Binding-site contacts:
Ligand atom CE1 contacts residue ASP387 of chain 1.A at 3.1 Å.
Ligand atom CN contacts residue ASP24 of chain 1.A at 3.5 Å.
Ligand atom O contacts residue ARG174 of chain 1.A at 2.3 Å (salt-bridge).
Ligand atom CG1 contacts residue ALA188 of chain 1.A at 3.6 Å (hydrophobic).
Ligand atom C contacts residue ALA188 of chain 1.A at 3.4 Å (hydrophobic).
Ligand atom C contacts residue LYS206 of chain 1.A at 3.5 Å.
Ligand atom C contacts residue ASP24 of chain 1.A at 3.3 Å.
Ligand atom N contacts residue PHE189 of chain 1.A at 3.4 Å (h-bond).
Ligand atom NH1 contacts residue ASP387 of chain 1.A at 2.8 Å (salt-bridge).
Ligand atom O contacts residue TYR94 of chain 1.A at 3.2 Å (h-bond).
Ligand atom OXT contacts residue HIS362 of chain 1.A at 3.6 Å (h-bond).
Ligand atom O contacts residue ARG174 of chain 1.A at 3.6 Å (salt-bridge).
Ligand atom NH2 contacts residue ASP369 of chain 1.A at 2.3 Å (salt-bridge).
Ligand atom CB contacts residue VAL115 of chain 1.A at 3.7 Å (hydrophobic).
Ligand atom NE2 contacts residue ASP387 of chain 1.A at 2.8 Å (salt-bridge).
Ligand atom CD1 contacts residue ASP369 of chain 1.A at 3.5 Å.
Ligand atom CA contacts residue TYR191 of chain 1.A at 3.2 Å (hydrophobic).
Ligand atom O contacts residue GLN22 of chain 1.A at 3.2 Å (h-bond).
Ligand atom CA contacts residue ASP24 of chain 1.A at 3.3 Å.
Ligand atom N contacts residue HIS190 of chain 1.A at 3.1 Å (h-bond).
Ligand atom O contacts residue ILE394 of chain 1.A at 3.5 Å.
Ligand atom O contacts residue VAL115 of chain 1.A at 3.6 Å.
Ligand atom O contacts residue ASP24 of chain 1.A at 3.4 Å (salt-bridge).
Ligand atom O contacts residue LYS206 of chain 1.A at 2.5 Å (salt-bridge).
Ligand atom N contacts residue GLN22 of chain 1.A at 3.7 Å.
Ligand atom N contacts residue ALA188 of chain 1.A at 3.6 Å.
Ligand atom N contacts residue ASP24 of chain 1.A at 3.6 Å.
Ligand atom CA contacts residue ALA188 of chain 1.A at 3.6 Å (hydrophobic).
Ligand atom N contacts residue TYR191 of chain 1.A at 3.5 Å (h-bond).
Ligand atom CB contacts residue TRP91 of chain 1.A at 3.4 Å (hydrophobic).
Ligand atom CD2 contacts residue MET390 of chain 1.A at 3.5 Å (hydrophobic).
Ligand atom CB contacts residue SER116 of chain 1.A at 3.6 Å.
Ligand atom CZ contacts residue ASP369 of chain 1.A at 3.5 Å.
Ligand atom C contacts residue ARG174 of chain 1.A at 3.4 Å.
Ligand atom O contacts residue TYR191 of chain 1.A at 3.3 Å (h-bond).
Ligand atom OH contacts residue MET390 of chain 1.A at 3.6 Å (h-bond).
Ligand atom CB contacts residue TYR94 of chain 1.A at 3.2 Å (hydrophobic).
Ligand atom O contacts residue ALA188 of chain 1.A at 3.1 Å.
Ligand atom CG contacts residue MET390 of chain 1.A at 3.5 Å (hydrophobic).
Ligand atom CD contacts residue ILE372 of chain 1.A at 3.6 Å (hydrophobic).

This protein binds this small molecule.
Small molecule (SMILES): CNCC(=O)N[C@@H](CCCN=C(N)N)C(=O)N[C@H](C(=O)N[C@@H](Cc1ccc(O)cc1)C(=O)N[C@@H](CCCCN)C(=O)N[C@@H](Cc1cnc[nH]1)C(=O)N1CCC[C@H]1C(=O)N[C@@H](C)C(=O)O)C(C)C

Sequence of chain 1.A:
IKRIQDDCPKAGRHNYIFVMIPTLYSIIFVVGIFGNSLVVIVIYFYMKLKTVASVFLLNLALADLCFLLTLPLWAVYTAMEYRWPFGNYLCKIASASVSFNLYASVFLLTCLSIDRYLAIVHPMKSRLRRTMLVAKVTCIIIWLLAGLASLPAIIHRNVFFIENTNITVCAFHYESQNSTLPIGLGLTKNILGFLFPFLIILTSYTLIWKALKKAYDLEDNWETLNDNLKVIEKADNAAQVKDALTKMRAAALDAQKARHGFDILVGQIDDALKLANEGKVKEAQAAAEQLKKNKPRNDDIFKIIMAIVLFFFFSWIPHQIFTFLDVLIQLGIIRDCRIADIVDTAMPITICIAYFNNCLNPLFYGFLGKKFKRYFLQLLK